Binding-site contacts:
Ligand atom O5 contacts residue ASN241 of chain 2.A at 2.4 Å (h-bond).
Ligand atom O7 contacts residue ASN241 of chain 2.A at 4.5 Å.
Ligand atom O3 contacts residue GLY237 of chain 2.A at 3.0 Å (h-bond).
Ligand atom C1 contacts residue ASN241 of chain 2.A at 1.4 Å.
Ligand atom C7 contacts residue ASN241 of chain 2.A at 4.0 Å.
Ligand atom O5 contacts residue ARG239 of chain 2.A at 4.3 Å.
Ligand atom O6 contacts residue ASN241 of chain 2.A at 3.8 Å.
Ligand atom C6 contacts residue ASN241 of chain 2.A at 4.2 Å.
Ligand atom C3 contacts residue ASN241 of chain 2.A at 3.7 Å.
Ligand atom C6 contacts residue ARG239 of chain 2.A at 4.0 Å.
Ligand atom C4 contacts residue LYS238 of chain 2.A at 4.5 Å.
Ligand atom O6 contacts residue LEU246 of chain 2.A at 4.2 Å.
Ligand atom C4 contacts residue ASN241 of chain 2.A at 4.0 Å.
Ligand atom C3 contacts residue GLY237 of chain 2.A at 3.5 Å.
Ligand atom C5 contacts residue GLY237 of chain 2.A at 4.5 Å.
Ligand atom C4 contacts residue GLY237 of chain 2.A at 3.1 Å.
Ligand atom O4 contacts residue GLY237 of chain 2.A at 3.4 Å (h-bond).
Ligand atom C5 contacts residue ASN241 of chain 2.A at 3.6 Å.
Ligand atom O6 contacts residue ARG239 of chain 2.A at 4.3 Å.
Ligand atom O7 contacts residue GLY237 of chain 2.A at 3.9 Å.
Ligand atom C2 contacts residue ASN241 of chain 2.A at 2.4 Å.
Ligand atom O3 contacts residue LYS238 of chain 2.A at 4.5 Å.
Ligand atom O4 contacts residue LYS238 of chain 2.A at 3.6 Å.
Ligand atom C2 contacts residue GLY237 of chain 2.A at 4.0 Å.
Ligand atom N2 contacts residue ASN241 of chain 2.A at 3.0 Å (h-bond).

The small molecule below binds the protein below.
Small molecule (SMILES): CC(=O)N[C@@H]1[C@@H](O)[C@H](O)[C@@H](CO)O[C@H]1O

Sequence of chain 2.A:
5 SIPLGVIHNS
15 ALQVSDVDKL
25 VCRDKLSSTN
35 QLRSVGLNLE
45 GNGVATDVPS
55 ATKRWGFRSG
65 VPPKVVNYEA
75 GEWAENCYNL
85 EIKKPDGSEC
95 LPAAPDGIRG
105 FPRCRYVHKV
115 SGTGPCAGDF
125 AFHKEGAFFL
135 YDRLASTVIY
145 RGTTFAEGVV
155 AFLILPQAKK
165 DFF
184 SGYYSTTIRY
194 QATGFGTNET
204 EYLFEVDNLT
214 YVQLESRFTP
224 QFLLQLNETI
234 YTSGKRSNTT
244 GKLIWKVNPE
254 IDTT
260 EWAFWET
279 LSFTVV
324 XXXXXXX